This protein binds this small molecule.
Small molecule (SMILES): Cc1ccc([N+](=O)O)c(OC(=O)C2CCC2)c1

Sequence of chain 1.A:
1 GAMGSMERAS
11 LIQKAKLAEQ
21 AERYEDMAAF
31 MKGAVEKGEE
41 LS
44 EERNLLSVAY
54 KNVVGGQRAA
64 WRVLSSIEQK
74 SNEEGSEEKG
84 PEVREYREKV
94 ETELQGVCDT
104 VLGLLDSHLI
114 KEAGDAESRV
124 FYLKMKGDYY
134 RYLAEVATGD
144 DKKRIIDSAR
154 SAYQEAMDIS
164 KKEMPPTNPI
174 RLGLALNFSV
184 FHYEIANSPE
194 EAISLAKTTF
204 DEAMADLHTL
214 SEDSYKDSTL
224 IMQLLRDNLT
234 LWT

Sequence of chain 1.B:
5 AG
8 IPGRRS

Binding-site contacts:
Ligand atom N02 contacts residue ILE224 of chain 1.A at 4.0 Å.
Ligand atom C11 contacts residue ARG12 of chain 1.B at 3.4 Å.
Ligand atom C05 contacts residue ILE173 of chain 1.A at 4.3 Å (hydrophobic).
Ligand atom C03 contacts residue ILE224 of chain 1.A at 4.2 Å (hydrophobic).
Ligand atom C16 contacts residue LYS127 of chain 1.A at 1.4 Å.
Ligand atom C05 contacts residue LYS127 of chain 1.A at 2.8 Å.
Ligand atom C14 contacts residue ARG12 of chain 1.B at 3.9 Å.
Ligand atom C04 contacts residue GLY176 of chain 1.A at 4.3 Å.
Ligand atom C14 contacts residue GLY10 of chain 1.B at 4.2 Å.
Ligand atom O17 contacts residue ILE224 of chain 1.A at 3.8 Å.
Ligand atom O15 contacts residue GLY10 of chain 1.B at 3.7 Å.
Ligand atom C05 contacts residue ILE8 of chain 1.B at 3.6 Å (hydrophobic).
Ligand atom C16 contacts residue ILE8 of chain 1.B at 4.2 Å (hydrophobic).
Ligand atom C06 contacts residue GLY176 of chain 1.A at 4.5 Å.
Ligand atom C14 contacts residue VAL51 of chain 1.A at 3.4 Å (hydrophobic).
Ligand atom C07 contacts residue ILE8 of chain 1.B at 3.8 Å (hydrophobic).
Ligand atom C04 contacts residue PRO172 of chain 1.A at 3.3 Å (hydrophobic).
Ligand atom C04 contacts residue ILE224 of chain 1.A at 3.5 Å (hydrophobic).
Ligand atom C04 contacts residue ILE8 of chain 1.B at 3.6 Å (hydrophobic).
Ligand atom C13 contacts residue ASN47 of chain 1.A at 4.1 Å.
Ligand atom C10 contacts residue ILE8 of chain 1.B at 4.3 Å (hydrophobic).
Ligand atom C08 contacts residue ILE8 of chain 1.B at 4.1 Å (hydrophobic).
Ligand atom C10 contacts residue GLY10 of chain 1.B at 3.9 Å.
Ligand atom C11 contacts residue VAL51 of chain 1.A at 4.4 Å (hydrophobic).
Ligand atom C14 contacts residue ASN47 of chain 1.A at 4.5 Å.
Ligand atom C13 contacts residue SER13 of chain 1.B at 3.9 Å.
Ligand atom C13 contacts residue ARG12 of chain 1.B at 3.5 Å.
Ligand atom C05 contacts residue PRO172 of chain 1.A at 3.4 Å (hydrophobic).
Ligand atom C04 contacts residue LYS127 of chain 1.A at 4.2 Å.
Ligand atom C11 contacts residue GLY10 of chain 1.B at 3.7 Å.
Ligand atom C12 contacts residue SER13 of chain 1.B at 4.2 Å.
Ligand atom O17 contacts residue PRO172 of chain 1.A at 3.5 Å.
Ligand atom C03 contacts residue ILE8 of chain 1.B at 4.1 Å (hydrophobic).
Ligand atom C07 contacts residue LYS127 of chain 1.A at 3.7 Å.
Ligand atom C06 contacts residue LYS127 of chain 1.A at 2.4 Å.
Ligand atom C06 contacts residue ILE8 of chain 1.B at 3.9 Å (hydrophobic).
Ligand atom C12 contacts residue ARG12 of chain 1.B at 2.9 Å.
Ligand atom O15 contacts residue ILE8 of chain 1.B at 3.6 Å.
Ligand atom C05 contacts residue GLY176 of chain 1.A at 3.6 Å.
Ligand atom C13 contacts residue VAL51 of chain 1.A at 3.9 Å (hydrophobic).